Binding-site contacts:
Ligand atom C3 contacts residue ASN159 of chain 1.A at 3.3 Å.
Ligand atom O7 contacts residue ASN159 of chain 1.A at 3.9 Å.
Ligand atom N2 contacts residue ASN183 of chain 1.A at 2.8 Å (h-bond).
Ligand atom O4 contacts residue ASN159 of chain 1.A at 3.5 Å.
Ligand atom C1 contacts residue ASN159 of chain 1.A at 3.7 Å.
Ligand atom C2 contacts residue ASN183 of chain 1.A at 2.4 Å.
Ligand atom C5 contacts residue ASN183 of chain 1.A at 3.7 Å.
Ligand atom O5 contacts residue ASN159 of chain 1.A at 4.2 Å.
Ligand atom O7 contacts residue HIS187 of chain 1.A at 4.0 Å.
Ligand atom N2 contacts residue ASN159 of chain 1.A at 3.8 Å.
Ligand atom C2 contacts residue ASN159 of chain 1.A at 3.8 Å.
Ligand atom C5 contacts residue ASN159 of chain 1.A at 3.8 Å.
Ligand atom N2 contacts residue CYS184 of chain 1.A at 4.1 Å.
Ligand atom C3 contacts residue ASN183 of chain 1.A at 3.8 Å.
Ligand atom C4 contacts residue ASN183 of chain 1.A at 4.2 Å.
Ligand atom C5 contacts residue ILE161 of chain 1.A at 4.3 Å (hydrophobic).
Ligand atom O6 contacts residue ASN183 of chain 1.A at 4.5 Å.
Ligand atom C7 contacts residue ASN183 of chain 1.A at 3.2 Å.
Ligand atom C4 contacts residue ASN159 of chain 1.A at 3.9 Å.
Ligand atom C1 contacts residue ASN183 of chain 1.A at 1.4 Å.
Ligand atom O5 contacts residue ASN183 of chain 1.A at 2.4 Å (h-bond).
Ligand atom O7 contacts residue ASN183 of chain 1.A at 2.9 Å (h-bond).
Ligand atom O3 contacts residue ASN159 of chain 1.A at 4.3 Å.
Ligand atom C6 contacts residue ILE161 of chain 1.A at 4.4 Å (hydrophobic).

Sequence of chain 1.A:
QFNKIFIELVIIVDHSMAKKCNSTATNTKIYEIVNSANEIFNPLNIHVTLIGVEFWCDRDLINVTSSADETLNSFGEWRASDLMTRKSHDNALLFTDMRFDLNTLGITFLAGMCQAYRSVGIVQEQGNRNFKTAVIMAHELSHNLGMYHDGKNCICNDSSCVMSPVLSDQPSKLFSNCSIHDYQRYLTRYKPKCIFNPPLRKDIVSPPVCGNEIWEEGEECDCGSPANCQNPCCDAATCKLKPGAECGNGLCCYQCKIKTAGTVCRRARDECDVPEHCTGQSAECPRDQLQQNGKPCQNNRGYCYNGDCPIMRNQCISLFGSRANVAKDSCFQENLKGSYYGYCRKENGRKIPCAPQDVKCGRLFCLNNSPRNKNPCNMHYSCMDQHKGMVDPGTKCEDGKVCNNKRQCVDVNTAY

This protein binds this small molecule.
Small molecule (SMILES): CC(=O)N[C@H]1[C@H](O[C@H]2[C@H](O)[C@@H](NC(C)=O)CO[C@@H]2CO)O[C@H](CO)[C@@H](O)[C@@H]1O